The protein below binds the small molecule below.
Small molecule (SMILES): CC(=O)N[C@H]1[C@H]([C@H](O)[C@H](O)CO)O[C@@](O)(C(=O)O)C[C@@H]1O

Binding-site contacts:
Ligand atom N5 contacts residue TYR250 of chain 42.A at 4.4 Å.
Ligand atom C10 contacts residue TYR145 of chain 43.A at 3.6 Å (hydrophobic).
Ligand atom O10 contacts residue TYR250 of chain 42.A at 2.7 Å (h-bond).
Ligand atom N5 contacts residue TYR145 of chain 43.A at 2.6 Å (h-bond).
Ligand atom C11 contacts residue ARG143 of chain 43.A at 4.0 Å.
Ligand atom O4 contacts residue TYR250 of chain 42.A at 3.4 Å.
Ligand atom C11 contacts residue TYR145 of chain 43.A at 3.7 Å (hydrophobic).
Ligand atom O8 contacts residue ALA146 of chain 43.A at 3.3 Å.
Ligand atom O1B contacts residue SER147 of chain 43.A at 3.1 Å (h-bond).
Ligand atom C4 contacts residue PRO252 of chain 42.A at 3.8 Å (hydrophobic).
Ligand atom O1B contacts residue ASN148 of chain 43.A at 4.3 Å.
Ligand atom O4 contacts residue TYR145 of chain 43.A at 4.2 Å.
Ligand atom O4 contacts residue ASN251 of chain 42.A at 4.2 Å.
Ligand atom C1 contacts residue ALA146 of chain 43.A at 3.9 Å (hydrophobic).
Ligand atom C7 contacts residue TYR145 of chain 43.A at 3.8 Å (hydrophobic).
Ligand atom C6 contacts residue ALA146 of chain 43.A at 4.2 Å (hydrophobic).
Ligand atom O4 contacts residue PRO252 of chain 42.A at 3.8 Å.
Ligand atom C1 contacts residue PRO252 of chain 42.A at 4.1 Å (hydrophobic).
Ligand atom C10 contacts residue TYR250 of chain 42.A at 3.5 Å (hydrophobic).
Ligand atom C3 contacts residue PRO252 of chain 42.A at 3.9 Å (hydrophobic).
Ligand atom O1B contacts residue ALA146 of chain 43.A at 3.2 Å.
Ligand atom C5 contacts residue TYR145 of chain 43.A at 3.3 Å (hydrophobic).
Ligand atom C4 contacts residue TYR145 of chain 43.A at 3.6 Å (hydrophobic).
Ligand atom C9 contacts residue TYR145 of chain 43.A at 4.2 Å (hydrophobic).
Ligand atom O1A contacts residue ALA146 of chain 43.A at 4.2 Å.
Ligand atom C1 contacts residue SER147 of chain 43.A at 3.6 Å.
Ligand atom O1A contacts residue SER147 of chain 43.A at 2.8 Å (h-bond).
Ligand atom C8 contacts residue ALA146 of chain 43.A at 4.4 Å (hydrophobic).
Ligand atom C11 contacts residue TYR250 of chain 42.A at 3.7 Å (hydrophobic).
Ligand atom C6 contacts residue TYR145 of chain 43.A at 3.4 Å (hydrophobic).
Ligand atom O1A contacts residue PRO252 of chain 42.A at 3.3 Å.

Sequence of chain 42.A:
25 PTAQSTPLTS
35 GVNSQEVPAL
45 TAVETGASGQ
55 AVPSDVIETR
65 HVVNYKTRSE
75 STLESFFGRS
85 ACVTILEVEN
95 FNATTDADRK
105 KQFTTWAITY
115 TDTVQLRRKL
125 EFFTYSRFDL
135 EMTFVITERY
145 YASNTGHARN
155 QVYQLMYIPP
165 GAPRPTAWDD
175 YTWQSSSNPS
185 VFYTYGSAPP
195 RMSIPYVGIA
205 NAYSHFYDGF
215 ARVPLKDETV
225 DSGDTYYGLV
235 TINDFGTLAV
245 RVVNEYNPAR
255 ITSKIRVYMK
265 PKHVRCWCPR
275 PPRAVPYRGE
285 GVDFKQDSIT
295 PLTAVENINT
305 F

Sequence of chain 43.A:
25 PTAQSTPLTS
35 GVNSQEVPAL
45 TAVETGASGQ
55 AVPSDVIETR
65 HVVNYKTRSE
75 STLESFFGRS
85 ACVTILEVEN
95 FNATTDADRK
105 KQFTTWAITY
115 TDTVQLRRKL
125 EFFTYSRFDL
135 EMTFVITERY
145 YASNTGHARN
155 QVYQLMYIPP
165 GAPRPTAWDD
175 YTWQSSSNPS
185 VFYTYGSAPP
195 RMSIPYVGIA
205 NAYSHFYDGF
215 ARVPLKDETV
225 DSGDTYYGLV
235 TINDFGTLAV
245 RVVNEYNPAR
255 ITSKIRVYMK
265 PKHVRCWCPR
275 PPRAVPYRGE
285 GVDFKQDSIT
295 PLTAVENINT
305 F